Sequence of chain 1.C:
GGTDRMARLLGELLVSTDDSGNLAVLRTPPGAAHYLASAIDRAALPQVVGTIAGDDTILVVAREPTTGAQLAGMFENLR

Binding-site contacts:
Ligand atom N contacts residue ASP56 of chain 1.C at 3.0 Å (salt-bridge).
Ligand atom O contacts residue ASP55 of chain 1.C at 2.7 Å (salt-bridge).
Ligand atom CA contacts residue ASP41 of chain 1.A at 3.5 Å.
Ligand atom C contacts residue ALA53 of chain 1.A at 3.8 Å (hydrophobic).
Ligand atom CG contacts residue ASP55 of chain 1.C at 4.1 Å.
Ligand atom CB contacts residue HIS34 of chain 1.A at 3.8 Å.
Ligand atom NH1 contacts residue ASP55 of chain 1.C at 3.6 Å.
Ligand atom N contacts residue THR51 of chain 1.A at 2.9 Å (h-bond).
Ligand atom C contacts residue GLY54 of chain 1.C at 3.8 Å.
Ligand atom N contacts residue THR57 of chain 1.C at 3.1 Å (h-bond).
Ligand atom CG contacts residue ASP56 of chain 1.C at 3.9 Å.
Ligand atom C contacts residue THR51 of chain 1.A at 3.7 Å.
Ligand atom CB contacts residue THR51 of chain 1.A at 3.9 Å.
Ligand atom CB contacts residue ASP41 of chain 1.A at 3.4 Å.
Ligand atom C contacts residue HIS34 of chain 1.A at 3.8 Å.
Ligand atom CB contacts residue ALA37 of chain 1.A at 3.6 Å (hydrophobic).
Ligand atom NE contacts residue SER38 of chain 1.A at 3.9 Å.
Ligand atom OXT contacts residue ALA53 of chain 1.A at 2.9 Å (h-bond).
Ligand atom OXT contacts residue HIS34 of chain 1.A at 3.1 Å (h-bond).
Ligand atom C contacts residue ILE52 of chain 1.A at 3.9 Å (hydrophobic).
Ligand atom CA contacts residue ALA53 of chain 1.A at 4.0 Å (hydrophobic).
Ligand atom CD contacts residue HIS34 of chain 1.A at 3.6 Å.
Ligand atom OXT contacts residue GLY54 of chain 1.C at 3.3 Å.
Ligand atom O contacts residue ASP56 of chain 1.C at 3.1 Å (salt-bridge).
Ligand atom OXT contacts residue ASP55 of chain 1.C at 3.4 Å (salt-bridge).
Ligand atom OXT contacts residue ILE52 of chain 1.A at 3.5 Å.
Ligand atom CA contacts residue THR51 of chain 1.A at 3.2 Å.
Ligand atom CA contacts residue ILE52 of chain 1.A at 4.1 Å (hydrophobic).
Ligand atom CD contacts residue SER38 of chain 1.A at 3.7 Å.
Ligand atom O contacts residue THR57 of chain 1.C at 3.4 Å (h-bond).
Ligand atom CZ contacts residue ASP55 of chain 1.C at 3.8 Å.
Ligand atom O contacts residue GLY54 of chain 1.C at 3.5 Å.
Ligand atom CA contacts residue ASP56 of chain 1.C at 4.0 Å.
Ligand atom CG contacts residue HIS34 of chain 1.A at 3.6 Å.
Ligand atom CZ contacts residue HIS34 of chain 1.A at 3.9 Å.
Ligand atom C contacts residue ASP55 of chain 1.C at 3.4 Å.
Ligand atom CG contacts residue ASP41 of chain 1.A at 3.7 Å.
Ligand atom NH2 contacts residue ASP55 of chain 1.C at 3.5 Å.
Ligand atom NH2 contacts residue HIS34 of chain 1.A at 2.8 Å.
Ligand atom N contacts residue ASP41 of chain 1.A at 2.7 Å (salt-bridge).

Sequence of chain 1.A:
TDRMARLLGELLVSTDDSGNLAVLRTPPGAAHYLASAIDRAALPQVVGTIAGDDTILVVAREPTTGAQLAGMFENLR

The small molecule below binds the protein below.
Small molecule (SMILES): NC(=[NH2+])NCCC[C@H](N)C(=O)O